Sequence of chain 1.A:
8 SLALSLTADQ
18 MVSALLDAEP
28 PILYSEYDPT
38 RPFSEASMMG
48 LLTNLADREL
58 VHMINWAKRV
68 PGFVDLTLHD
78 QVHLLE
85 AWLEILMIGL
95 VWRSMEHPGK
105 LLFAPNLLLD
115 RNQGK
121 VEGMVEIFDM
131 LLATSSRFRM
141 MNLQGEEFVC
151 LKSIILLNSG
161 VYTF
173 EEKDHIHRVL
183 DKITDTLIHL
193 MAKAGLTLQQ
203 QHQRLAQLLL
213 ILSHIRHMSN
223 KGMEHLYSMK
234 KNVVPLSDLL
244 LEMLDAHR

This protein binds this small molecule.
Small molecule (SMILES): CC1CC[C@]2(CO)CO[C@H](c3ccc(O)cc3)[C@H]1[C@H]2C

Binding-site contacts:
Ligand atom CAJ contacts residue LEU87 of chain 1.A at 4.1 Å (hydrophobic).
Ligand atom CAQ contacts residue TRP86 of chain 1.A at 4.2 Å (hydrophobic).
Ligand atom CAB contacts residue PHE107 of chain 1.A at 4.0 Å (hydrophobic).
Ligand atom CAT contacts residue GLY224 of chain 1.A at 4.1 Å.
Ligand atom CAF contacts residue LEU94 of chain 1.A at 3.8 Å (hydrophobic).
Ligand atom CAR contacts residue MET46 of chain 1.A at 3.2 Å (hydrophobic).
Ligand atom CAC contacts residue PHE107 of chain 1.A at 4.0 Å (hydrophobic).
Ligand atom CAR contacts residue HIS227 of chain 1.A at 3.5 Å.
Ligand atom OAG contacts residue ARG97 of chain 1.A at 3.5 Å (salt-bridge).
Ligand atom CAB contacts residue LEU49 of chain 1.A at 4.2 Å (hydrophobic).
Ligand atom OAS contacts residue GLY224 of chain 1.A at 4.2 Å.
Ligand atom CAC contacts residue LEU49 of chain 1.A at 3.8 Å (hydrophobic).
Ligand atom CAQ contacts residue LEU90 of chain 1.A at 4.0 Å (hydrophobic).
Ligand atom CAP contacts residue LEU49 of chain 1.A at 4.2 Å (hydrophobic).
Ligand atom OAS contacts residue LEU228 of chain 1.A at 3.9 Å.
Ligand atom CAA contacts residue LEU90 of chain 1.A at 4.1 Å (hydrophobic).
Ligand atom CAD contacts residue PHE107 of chain 1.A at 3.9 Å (hydrophobic).
Ligand atom CAL contacts residue MET46 of chain 1.A at 4.2 Å (hydrophobic).
Ligand atom CAB contacts residue GLU56 of chain 1.A at 3.5 Å.
Ligand atom CAE contacts residue LEU94 of chain 1.A at 4.0 Å (hydrophobic).
Ligand atom CAT contacts residue MET91 of chain 1.A at 4.2 Å (hydrophobic).
Ligand atom OAS contacts residue MET46 of chain 1.A at 3.2 Å.
Ligand atom CAO contacts residue LEU49 of chain 1.A at 3.8 Å (hydrophobic).
Ligand atom CAQ contacts residue LEU87 of chain 1.A at 4.1 Å (hydrophobic).
Ligand atom CAE contacts residue PHE107 of chain 1.A at 4.1 Å (hydrophobic).
Ligand atom OAG contacts residue GLU56 of chain 1.A at 2.6 Å (salt-bridge).
Ligand atom CAM contacts residue LEU49 of chain 1.A at 3.8 Å (hydrophobic).
Ligand atom OAH contacts residue LEU49 of chain 1.A at 3.9 Å.
Ligand atom CAO contacts residue THR50 of chain 1.A at 4.0 Å.
Ligand atom CAM contacts residue MET124 of chain 1.A at 4.1 Å (hydrophobic).
Ligand atom OAH contacts residue PHE107 of chain 1.A at 3.8 Å.
Ligand atom CAP contacts residue THR50 of chain 1.A at 3.8 Å.
Ligand atom CAB contacts residue ALA53 of chain 1.A at 4.2 Å (hydrophobic).
Ligand atom CAO contacts residue MET46 of chain 1.A at 3.9 Å (hydrophobic).
Ligand atom OAG contacts residue LEU90 of chain 1.A at 3.7 Å.
Ligand atom CAF contacts residue LEU90 of chain 1.A at 3.7 Å (hydrophobic).
Ligand atom CAA contacts residue GLU56 of chain 1.A at 3.4 Å.
Ligand atom CAQ contacts residue ALA53 of chain 1.A at 3.4 Å (hydrophobic).
Ligand atom OAS contacts residue HIS227 of chain 1.A at 2.8 Å (h-bond).
Ligand atom CAR contacts residue MET124 of chain 1.A at 3.8 Å (hydrophobic).